A protein and the small-molecule ligand that binds it are described below.
Small molecule (SMILES): CC(=O)N[C@H]1[C@H](O[C@H]2[C@H](O)[C@@H](NC(C)=O)CO[C@@H]2CO)O[C@H](CO)[C@@H](O)[C@@H]1O

Sequence of chain 1.A:
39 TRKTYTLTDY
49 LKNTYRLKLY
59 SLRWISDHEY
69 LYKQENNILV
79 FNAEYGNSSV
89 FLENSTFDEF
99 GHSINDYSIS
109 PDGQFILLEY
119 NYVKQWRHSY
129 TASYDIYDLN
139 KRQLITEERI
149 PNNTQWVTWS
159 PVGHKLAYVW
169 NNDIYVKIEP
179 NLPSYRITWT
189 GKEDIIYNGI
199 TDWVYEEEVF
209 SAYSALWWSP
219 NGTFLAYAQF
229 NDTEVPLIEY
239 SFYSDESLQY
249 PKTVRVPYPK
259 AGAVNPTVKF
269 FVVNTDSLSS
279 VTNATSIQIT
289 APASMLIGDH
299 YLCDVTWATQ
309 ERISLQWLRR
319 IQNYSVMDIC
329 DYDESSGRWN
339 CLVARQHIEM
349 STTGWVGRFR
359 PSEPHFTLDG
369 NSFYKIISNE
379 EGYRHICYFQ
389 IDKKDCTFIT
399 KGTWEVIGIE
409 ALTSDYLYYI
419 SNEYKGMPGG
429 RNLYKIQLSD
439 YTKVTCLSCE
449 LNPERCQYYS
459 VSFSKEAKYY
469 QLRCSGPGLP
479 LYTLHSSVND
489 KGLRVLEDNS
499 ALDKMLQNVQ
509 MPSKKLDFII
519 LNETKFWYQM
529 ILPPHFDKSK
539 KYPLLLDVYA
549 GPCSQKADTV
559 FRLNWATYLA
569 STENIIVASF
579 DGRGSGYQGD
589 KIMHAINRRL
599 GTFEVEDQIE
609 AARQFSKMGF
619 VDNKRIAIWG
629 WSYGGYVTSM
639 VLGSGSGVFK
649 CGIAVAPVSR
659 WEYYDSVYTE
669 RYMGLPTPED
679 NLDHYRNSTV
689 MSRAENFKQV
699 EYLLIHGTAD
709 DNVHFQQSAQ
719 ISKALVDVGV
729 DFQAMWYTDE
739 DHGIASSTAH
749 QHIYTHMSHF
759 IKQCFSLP

Binding-site contacts:
Ligand atom C5 contacts residue ILE319 of chain 1.A at 3.9 Å (hydrophobic).
Ligand atom C5 contacts residue ASN321 of chain 1.A at 2.8 Å.
Ligand atom O6 contacts residue ASP678 of chain 1.A at 3.2 Å (salt-bridge).
Ligand atom O7 contacts residue SER349 of chain 1.A at 2.6 Å (h-bond).
Ligand atom C8 contacts residue SER349 of chain 1.A at 3.5 Å.
Ligand atom O6 contacts residue GLU677 of chain 1.A at 4.3 Å.
Ligand atom C6 contacts residue ASN321 of chain 1.A at 4.2 Å.
Ligand atom C6 contacts residue ARG596 of chain 1.A at 4.1 Å.
Ligand atom C1 contacts residue SER349 of chain 1.A at 4.0 Å.
Ligand atom O3 contacts residue ASN321 of chain 1.A at 4.2 Å.
Ligand atom N2 contacts residue SER349 of chain 1.A at 3.6 Å.
Ligand atom O7 contacts residue THR350 of chain 1.A at 3.6 Å.
Ligand atom C6 contacts residue ILE319 of chain 1.A at 4.1 Å (hydrophobic).
Ligand atom C2 contacts residue ASN321 of chain 1.A at 2.4 Å.
Ligand atom O5 contacts residue ASN321 of chain 1.A at 2.4 Å (h-bond).
Ligand atom C7 contacts residue SER349 of chain 1.A at 2.9 Å.
Ligand atom N2 contacts residue ASN321 of chain 1.A at 2.8 Å (h-bond).
Ligand atom O4 contacts residue ASN321 of chain 1.A at 4.2 Å.
Ligand atom C7 contacts residue ASN321 of chain 1.A at 4.0 Å.
Ligand atom C2 contacts residue SER349 of chain 1.A at 4.0 Å.
Ligand atom C1 contacts residue ASN321 of chain 1.A at 1.5 Å.
Ligand atom C3 contacts residue ASN321 of chain 1.A at 2.9 Å.
Ligand atom C8 contacts residue MET348 of chain 1.A at 3.4 Å (hydrophobic).
Ligand atom C4 contacts residue ASN321 of chain 1.A at 3.4 Å.
Ligand atom O6 contacts residue ARG596 of chain 1.A at 3.6 Å (salt-bridge).
Ligand atom O5 contacts residue ILE319 of chain 1.A at 4.3 Å.